This small molecule binds to this protein.
Small molecule (SMILES): COC(=O)[C@@H](Cc1c[nH]cn1)NC(=O)CN(CC(=O)O)C(=O)CCc1ccccc1

Binding-site contacts:
Ligand atom C21 contacts residue GLN334 of chain 1.B at 4.3 Å.
Ligand atom C03 contacts residue GLY306 of chain 1.B at 4.3 Å.
Ligand atom C07 contacts residue TYR580 of chain 1.B at 3.9 Å (hydrophobic).
Ligand atom C23 contacts residue VAL331 of chain 1.B at 4.0 Å (hydrophobic).
Ligand atom O22 contacts residue LYS335 of chain 1.B at 4.3 Å.
Ligand atom C15 contacts residue GLY332 of chain 1.B at 3.1 Å.
Ligand atom C06 contacts residue GLY332 of chain 1.B at 4.1 Å.
Ligand atom C15 contacts residue VAL331 of chain 1.B at 3.1 Å (hydrophobic).
Ligand atom C06 contacts residue TYR580 of chain 1.B at 3.9 Å (hydrophobic).
Ligand atom O02 contacts residue GLY306 of chain 1.B at 3.8 Å.
Ligand atom C07 contacts residue GLY310 of chain 1.B at 3.7 Å.
Ligand atom C06 contacts residue GLY310 of chain 1.B at 3.9 Å.
Ligand atom N11 contacts residue TYR580 of chain 1.B at 4.0 Å.
Ligand atom O02 contacts residue GLY332 of chain 1.B at 3.8 Å.
Ligand atom C01 contacts residue HIS303 of chain 1.B at 3.1 Å.
Ligand atom N11 contacts residue GLU312 of chain 1.B at 3.8 Å.
Ligand atom N11 contacts residue LEU330 of chain 1.B at 3.5 Å (h-bond).
Ligand atom C21 contacts residue VAL331 of chain 1.B at 4.2 Å (hydrophobic).
Ligand atom N09 contacts residue GLU312 of chain 1.B at 3.5 Å (salt-bridge).
Ligand atom O14 contacts residue VAL331 of chain 1.B at 4.2 Å.
Ligand atom C13 contacts residue GLY332 of chain 1.B at 3.5 Å.
Ligand atom C03 contacts residue HIS307 of chain 1.B at 4.5 Å.
Ligand atom O22 contacts residue GLN334 of chain 1.B at 3.4 Å (h-bond).
Ligand atom C13 contacts residue VAL331 of chain 1.B at 3.8 Å (hydrophobic).
Ligand atom C05 contacts residue GLY332 of chain 1.B at 4.0 Å.
Ligand atom N16 contacts residue GLY332 of chain 1.B at 4.0 Å.
Ligand atom N09 contacts residue LEU330 of chain 1.B at 3.8 Å.
Ligand atom C10 contacts residue LEU330 of chain 1.B at 3.0 Å (hydrophobic).
Ligand atom N12 contacts residue GLY332 of chain 1.B at 2.9 Å (h-bond).
Ligand atom C10 contacts residue GLY310 of chain 1.B at 3.7 Å.
Ligand atom O02 contacts residue HIS307 of chain 1.B at 4.0 Å.
Ligand atom C01 contacts residue GLY306 of chain 1.B at 4.1 Å.
Ligand atom C01 contacts residue HIS307 of chain 1.B at 3.9 Å.
Ligand atom O04 contacts residue HIS307 of chain 1.B at 4.1 Å.
Ligand atom N16 contacts residue GLN334 of chain 1.B at 4.3 Å.
Ligand atom O22 contacts residue ILE345 of chain 1.B at 4.2 Å.
Ligand atom C10 contacts residue GLU312 of chain 1.B at 2.9 Å.
Ligand atom C03 contacts residue GLY332 of chain 1.B at 4.3 Å.
Ligand atom N16 contacts residue VAL331 of chain 1.B at 4.2 Å.
Ligand atom N11 contacts residue GLY310 of chain 1.B at 2.8 Å (h-bond).

Sequence of chain 1.B:
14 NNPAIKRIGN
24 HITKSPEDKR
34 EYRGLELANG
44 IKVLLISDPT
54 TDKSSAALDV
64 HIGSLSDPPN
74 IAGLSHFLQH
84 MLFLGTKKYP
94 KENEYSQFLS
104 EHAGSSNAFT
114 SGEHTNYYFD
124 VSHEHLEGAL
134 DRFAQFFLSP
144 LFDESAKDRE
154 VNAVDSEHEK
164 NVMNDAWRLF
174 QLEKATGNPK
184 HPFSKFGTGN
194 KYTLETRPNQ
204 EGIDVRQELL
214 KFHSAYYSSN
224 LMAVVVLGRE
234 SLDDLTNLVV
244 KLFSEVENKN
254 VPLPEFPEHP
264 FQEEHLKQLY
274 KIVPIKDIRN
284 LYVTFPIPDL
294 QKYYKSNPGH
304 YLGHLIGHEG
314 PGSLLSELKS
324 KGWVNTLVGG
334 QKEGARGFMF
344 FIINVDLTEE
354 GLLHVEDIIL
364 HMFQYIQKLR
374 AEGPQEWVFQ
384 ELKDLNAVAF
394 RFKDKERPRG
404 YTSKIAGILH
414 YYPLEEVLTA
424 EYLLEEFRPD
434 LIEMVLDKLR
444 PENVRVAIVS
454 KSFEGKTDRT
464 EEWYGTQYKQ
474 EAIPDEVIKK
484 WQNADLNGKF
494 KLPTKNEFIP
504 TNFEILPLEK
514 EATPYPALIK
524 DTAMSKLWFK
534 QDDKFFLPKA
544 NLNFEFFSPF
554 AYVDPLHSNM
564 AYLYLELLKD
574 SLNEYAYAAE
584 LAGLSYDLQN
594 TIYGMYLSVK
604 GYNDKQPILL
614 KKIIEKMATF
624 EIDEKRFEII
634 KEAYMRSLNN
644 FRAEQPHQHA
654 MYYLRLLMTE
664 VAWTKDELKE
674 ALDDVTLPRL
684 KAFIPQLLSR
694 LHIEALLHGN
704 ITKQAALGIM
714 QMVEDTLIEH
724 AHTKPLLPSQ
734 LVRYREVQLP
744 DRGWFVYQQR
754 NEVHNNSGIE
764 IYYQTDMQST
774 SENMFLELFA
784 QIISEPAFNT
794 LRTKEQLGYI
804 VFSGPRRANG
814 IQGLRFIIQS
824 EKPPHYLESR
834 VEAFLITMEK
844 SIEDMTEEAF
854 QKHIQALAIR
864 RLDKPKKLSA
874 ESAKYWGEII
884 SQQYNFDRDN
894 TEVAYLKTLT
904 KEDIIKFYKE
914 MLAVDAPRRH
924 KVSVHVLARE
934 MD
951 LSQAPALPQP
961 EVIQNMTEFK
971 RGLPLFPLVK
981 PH